Sequence of chain 57.A:
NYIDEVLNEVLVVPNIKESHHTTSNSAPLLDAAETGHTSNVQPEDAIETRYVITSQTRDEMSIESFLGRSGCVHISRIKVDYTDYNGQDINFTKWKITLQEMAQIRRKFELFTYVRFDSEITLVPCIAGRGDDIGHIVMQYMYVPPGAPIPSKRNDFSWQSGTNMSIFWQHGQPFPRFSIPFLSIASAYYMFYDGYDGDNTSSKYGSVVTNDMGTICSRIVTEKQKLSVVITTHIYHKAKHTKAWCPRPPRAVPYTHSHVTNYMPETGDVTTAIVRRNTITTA

Binding-site contacts:
Ligand atom C4 contacts residue LEU103 of chain 57.A at 3.6 Å (hydrophobic).
Ligand atom C2B contacts residue ILE125 of chain 57.A at 4.1 Å (hydrophobic).
Ligand atom C4B contacts residue ILE220 of chain 57.A at 4.2 Å (hydrophobic).
Ligand atom C5B contacts residue ILE125 of chain 57.A at 3.5 Å (hydrophobic).
Ligand atom C5B contacts residue ILE220 of chain 57.A at 4.3 Å (hydrophobic).
Ligand atom C5 contacts residue MET217 of chain 57.A at 3.8 Å (hydrophobic).
Ligand atom C4A contacts residue MET146 of chain 57.A at 4.0 Å (hydrophobic).
Ligand atom C4B contacts residue ILE125 of chain 57.A at 4.0 Å (hydrophobic).
Ligand atom C5A contacts residue TYR145 of chain 57.A at 3.7 Å (hydrophobic).
Ligand atom C2B contacts residue TYR147 of chain 57.A at 3.4 Å (hydrophobic).
Ligand atom C3B contacts residue TYR147 of chain 57.A at 3.3 Å (hydrophobic).
Ligand atom N2 contacts residue ASN215 of chain 57.A at 3.9 Å.
Ligand atom C2B contacts residue ILE184 of chain 57.A at 4.1 Å (hydrophobic).
Ligand atom C5A contacts residue LEU127 of chain 57.A at 3.8 Å (hydrophobic).
Ligand atom C4A contacts residue TYR145 of chain 57.A at 3.7 Å (hydrophobic).
Ligand atom N2 contacts residue MET217 of chain 57.A at 3.1 Å (h-bond).
Ligand atom C3 contacts residue LEU103 of chain 57.A at 4.3 Å (hydrophobic).
Ligand atom C31 contacts residue MET195 of chain 57.A at 3.9 Å (hydrophobic).
Ligand atom N3A contacts residue PHE182 of chain 57.A at 4.1 Å.
Ligand atom CL1 contacts residue ILE239 of chain 57.A at 4.0 Å.
Ligand atom CL1 contacts residue ILE125 of chain 57.A at 3.7 Å.
Ligand atom CL2 contacts residue TYR147 of chain 57.A at 2.4 Å.
Ligand atom C6B contacts residue ILE125 of chain 57.A at 3.3 Å (hydrophobic).
Ligand atom C2C contacts residue MET217 of chain 57.A at 3.9 Å (hydrophobic).
Ligand atom C2A contacts residue ILE220 of chain 57.A at 4.1 Å (hydrophobic).
Ligand atom C3 contacts residue MET217 of chain 57.A at 4.2 Å (hydrophobic).
Ligand atom CL2 contacts residue LEU187 of chain 57.A at 3.9 Å.
Ligand atom C3B contacts residue ILE125 of chain 57.A at 4.3 Å (hydrophobic).
Ligand atom C3C contacts residue ILE101 of chain 57.A at 3.8 Å (hydrophobic).
Ligand atom N3A contacts residue ILE220 of chain 57.A at 4.3 Å.
Ligand atom O1A contacts residue LEU127 of chain 57.A at 4.1 Å.
Ligand atom C31 contacts residue LEU103 of chain 57.A at 4.1 Å (hydrophobic).
Ligand atom N3A contacts residue TYR147 of chain 57.A at 4.1 Å.
Ligand atom C1B contacts residue ILE125 of chain 57.A at 3.6 Å (hydrophobic).
Ligand atom C2A contacts residue PHE182 of chain 57.A at 4.1 Å (hydrophobic).
Ligand atom O1B contacts residue ILE125 of chain 57.A at 4.1 Å.
Ligand atom CL2 contacts residue ILE184 of chain 57.A at 4.2 Å.
Ligand atom O1A contacts residue ILE239 of chain 57.A at 4.3 Å.
Ligand atom C2C contacts residue ILE101 of chain 57.A at 4.2 Å (hydrophobic).
Ligand atom O1 contacts residue MET217 of chain 57.A at 2.7 Å (h-bond).

A protein and the small-molecule ligand that binds it are described below.
Small molecule (SMILES): Cc1cc(CCCOc2c(Cl)cc(C3=NCCO3)cc2Cl)on1